Sequence of chain 1.C:
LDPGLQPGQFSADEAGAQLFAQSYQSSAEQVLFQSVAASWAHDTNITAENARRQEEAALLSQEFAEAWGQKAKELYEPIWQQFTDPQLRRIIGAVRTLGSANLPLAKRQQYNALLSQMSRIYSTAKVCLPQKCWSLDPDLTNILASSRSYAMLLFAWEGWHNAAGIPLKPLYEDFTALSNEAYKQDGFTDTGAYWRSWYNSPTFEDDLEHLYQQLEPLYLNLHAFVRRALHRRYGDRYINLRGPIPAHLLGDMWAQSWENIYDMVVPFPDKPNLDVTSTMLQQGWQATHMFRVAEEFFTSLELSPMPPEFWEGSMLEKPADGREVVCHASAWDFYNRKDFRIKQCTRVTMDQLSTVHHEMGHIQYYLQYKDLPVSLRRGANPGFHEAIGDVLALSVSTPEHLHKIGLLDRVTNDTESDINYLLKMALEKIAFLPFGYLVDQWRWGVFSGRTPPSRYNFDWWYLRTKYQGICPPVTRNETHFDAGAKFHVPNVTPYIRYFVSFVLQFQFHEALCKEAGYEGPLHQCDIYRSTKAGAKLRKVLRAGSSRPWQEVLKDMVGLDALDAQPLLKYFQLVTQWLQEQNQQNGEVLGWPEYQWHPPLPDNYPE

Binding-site contacts:
Ligand atom N contacts residue HIS365 of chain 1.C at 3.1 Å (h-bond).
Ligand atom CB contacts residue TYR501 of chain 1.C at 3.6 Å (hydrophobic).
Ligand atom C contacts residue GLU362 of chain 1.C at 3.7 Å.
Ligand atom CB contacts residue TYR498 of chain 1.C at 3.7 Å (hydrophobic).
Ligand atom N contacts residue GLU362 of chain 1.C at 2.9 Å (salt-bridge).
Ligand atom C contacts residue TYR498 of chain 1.C at 3.5 Å (hydrophobic).
Ligand atom CG2 contacts residue HIS491 of chain 1.C at 3.7 Å.
Ligand atom CG2 contacts residue TYR501 of chain 1.C at 3.5 Å (hydrophobic).
Ligand atom CA contacts residue GLU362 of chain 1.C at 3.3 Å.
Ligand atom CA contacts residue TYR498 of chain 1.C at 3.7 Å (hydrophobic).
Ligand atom O contacts residue TYR501 of chain 1.C at 3.6 Å (h-bond).
Ligand atom CD contacts residue GLU362 of chain 1.C at 3.2 Å.
Ligand atom CD contacts residue ALA332 of chain 1.C at 3.1 Å (hydrophobic).
Ligand atom N contacts residue ZN1 of chain 1.CB at 2.1 Å.
Ligand atom N contacts residue GLU362 of chain 1.C at 3.6 Å (salt-bridge).
Ligand atom O contacts residue GLN259 of chain 1.C at 3.3 Å (h-bond).
Ligand atom C contacts residue GLN259 of chain 1.C at 3.4 Å.
Ligand atom O contacts residue HIS361 of chain 1.C at 3.2 Å (h-bond).
Ligand atom O contacts residue ZN1 of chain 1.CB at 2.4 Å.
Ligand atom CA contacts residue ALA332 of chain 1.C at 3.4 Å (hydrophobic).
Ligand atom CA contacts residue ZN1 of chain 1.CB at 3.1 Å.
Ligand atom O contacts residue LYS489 of chain 1.C at 2.8 Å (salt-bridge).
Ligand atom CG2 contacts residue HIS331 of chain 1.C at 3.7 Å.
Ligand atom CG contacts residue THR358 of chain 1.C at 3.7 Å.
Ligand atom C contacts residue HIS361 of chain 1.C at 3.6 Å.
Ligand atom N contacts residue HIS361 of chain 1.C at 3.5 Å (h-bond).
Ligand atom O contacts residue HIS491 of chain 1.C at 3.2 Å (h-bond).
Ligand atom O contacts residue TYR498 of chain 1.C at 2.7 Å (h-bond).
Ligand atom CB contacts residue PHE435 of chain 1.C at 3.6 Å (hydrophobic).
Ligand atom N contacts residue GLU389 of chain 1.C at 3.7 Å.
Ligand atom N contacts residue TYR501 of chain 1.C at 3.6 Å.
Ligand atom CD contacts residue HIS331 of chain 1.C at 3.6 Å.
Ligand atom O contacts residue HIS331 of chain 1.C at 2.9 Å (h-bond).
Ligand atom OXT contacts residue GLN259 of chain 1.C at 3.3 Å (h-bond).
Ligand atom C contacts residue ZN1 of chain 1.CB at 2.9 Å.
Ligand atom C contacts residue TYR501 of chain 1.C at 3.5 Å (hydrophobic).
Ligand atom O contacts residue TYR501 of chain 1.C at 2.7 Å (h-bond).
Ligand atom CD1 contacts residue 1PE1 of chain 1.HB at 3.6 Å.
Ligand atom O contacts residue GLU389 of chain 1.C at 3.0 Å (salt-bridge).
Ligand atom C contacts residue LYS489 of chain 1.C at 3.7 Å.

The small molecule below binds the protein below.
Small molecule (SMILES): CC[C@H](C)[C@H](N)C(=O)N1CCC[C@H]1C(=O)N1CCC[C@H]1C(=O)O